Sequence of chain 1.E:
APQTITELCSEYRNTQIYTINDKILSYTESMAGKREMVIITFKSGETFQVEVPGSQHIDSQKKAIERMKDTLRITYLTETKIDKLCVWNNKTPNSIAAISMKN

A protein and the small-molecule ligand that binds it are described below.
Small molecule (SMILES): CC(=O)N[C@@H]1[C@@H](O)[C@H](O[C@@H]2O[C@H](CO)[C@H](O)[C@H](O)[C@H]2O)[C@@H](CO)O[C@H]1O

Binding-site contacts:
Ligand atom O6 contacts residue GLN56 of chain 1.E at 3.1 Å (h-bond).
Ligand atom C3 contacts residue GLU51 of chain 1.E at 4.5 Å.
Ligand atom O3 contacts residue ASN90 of chain 1.E at 2.7 Å (h-bond).
Ligand atom O2 contacts residue LYS91 of chain 1.E at 4.4 Å.
Ligand atom C2 contacts residue LYS91 of chain 1.E at 3.8 Å.
Ligand atom C3 contacts residue LYS91 of chain 1.E at 3.6 Å.
Ligand atom O6 contacts residue GLN61 of chain 1.E at 3.0 Å (h-bond).
Ligand atom C5 contacts residue GLN56 of chain 1.E at 4.1 Å.
Ligand atom O3 contacts residue LYS91 of chain 1.E at 2.7 Å (salt-bridge).
Ligand atom C4 contacts residue GLU51 of chain 1.E at 3.5 Å.
Ligand atom O4 contacts residue LYS91 of chain 1.E at 2.9 Å (salt-bridge).
Ligand atom O5 contacts residue GLN56 of chain 1.E at 3.4 Å (h-bond).
Ligand atom C6 contacts residue GLN56 of chain 1.E at 3.5 Å.
Ligand atom O3 contacts residue TRP88 of chain 1.E at 3.7 Å.
Ligand atom C3 contacts residue GLN56 of chain 1.E at 3.8 Å.
Ligand atom C6 contacts residue HIS57 of chain 1.E at 3.7 Å.
Ligand atom O4 contacts residue GLN56 of chain 1.E at 3.3 Å.
Ligand atom C3 contacts residue TRP88 of chain 1.E at 3.5 Å (hydrophobic).
Ligand atom C1 contacts residue GLN56 of chain 1.E at 4.5 Å.
Ligand atom O6 contacts residue HIS57 of chain 1.E at 3.7 Å.
Ligand atom C4 contacts residue TRP88 of chain 1.E at 3.5 Å (hydrophobic).
Ligand atom C4 contacts residue LYS91 of chain 1.E at 3.8 Å.
Ligand atom C8 contacts residue ILE58 of chain 1.E at 3.6 Å (hydrophobic).
Ligand atom O3 contacts residue GLU51 of chain 1.E at 4.0 Å.
Ligand atom O4 contacts residue GLU51 of chain 1.E at 2.8 Å (salt-bridge).
Ligand atom O2 contacts residue ASN14 of chain 1.E at 4.4 Å.
Ligand atom O4 contacts residue GLN56 of chain 1.E at 4.3 Å.
Ligand atom C2 contacts residue ASN90 of chain 1.E at 3.9 Å.
Ligand atom O6 contacts residue TRP88 of chain 1.E at 3.8 Å.
Ligand atom O2 contacts residue ASN90 of chain 1.E at 2.8 Å (h-bond).
Ligand atom C6 contacts residue GLN61 of chain 1.E at 4.0 Å.
Ligand atom O3 contacts residue GLN56 of chain 1.E at 3.1 Å (h-bond).
Ligand atom O6 contacts residue ASN14 of chain 1.E at 3.9 Å.
Ligand atom C6 contacts residue TRP88 of chain 1.E at 3.6 Å (hydrophobic).
Ligand atom C5 contacts residue TRP88 of chain 1.E at 3.6 Å (hydrophobic).
Ligand atom C3 contacts residue ASN90 of chain 1.E at 3.6 Å.
Ligand atom C4 contacts residue GLN56 of chain 1.E at 4.4 Å.
Ligand atom C7 contacts residue ILE58 of chain 1.E at 4.5 Å (hydrophobic).